Sequence of chain 1.A:
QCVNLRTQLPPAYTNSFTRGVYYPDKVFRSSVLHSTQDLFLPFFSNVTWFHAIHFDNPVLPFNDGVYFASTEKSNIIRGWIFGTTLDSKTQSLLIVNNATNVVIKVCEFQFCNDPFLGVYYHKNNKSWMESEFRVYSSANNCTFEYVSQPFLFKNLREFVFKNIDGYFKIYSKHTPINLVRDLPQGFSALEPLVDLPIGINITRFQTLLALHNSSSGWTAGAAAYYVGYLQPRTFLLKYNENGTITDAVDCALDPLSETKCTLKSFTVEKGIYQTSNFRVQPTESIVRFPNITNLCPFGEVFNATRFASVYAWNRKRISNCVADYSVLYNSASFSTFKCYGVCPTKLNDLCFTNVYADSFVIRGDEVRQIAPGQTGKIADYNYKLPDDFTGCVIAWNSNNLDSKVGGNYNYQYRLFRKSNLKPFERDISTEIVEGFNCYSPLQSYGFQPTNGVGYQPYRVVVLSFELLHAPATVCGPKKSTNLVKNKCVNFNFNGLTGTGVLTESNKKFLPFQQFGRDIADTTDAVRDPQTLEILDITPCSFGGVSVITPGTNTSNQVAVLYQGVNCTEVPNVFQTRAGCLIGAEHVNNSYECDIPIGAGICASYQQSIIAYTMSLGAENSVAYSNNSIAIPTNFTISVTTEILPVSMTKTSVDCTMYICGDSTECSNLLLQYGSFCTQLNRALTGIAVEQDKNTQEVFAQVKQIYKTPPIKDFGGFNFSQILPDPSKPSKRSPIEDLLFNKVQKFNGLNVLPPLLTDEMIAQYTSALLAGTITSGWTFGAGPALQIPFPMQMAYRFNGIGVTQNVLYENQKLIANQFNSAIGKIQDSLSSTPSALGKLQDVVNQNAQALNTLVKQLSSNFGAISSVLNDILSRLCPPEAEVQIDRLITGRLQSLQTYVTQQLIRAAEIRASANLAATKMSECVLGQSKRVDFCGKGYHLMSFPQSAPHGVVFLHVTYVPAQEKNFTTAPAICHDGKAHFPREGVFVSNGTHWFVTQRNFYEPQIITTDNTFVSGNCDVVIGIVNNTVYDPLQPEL

A protein and the small-molecule ligand that binds it are described below.
Small molecule (SMILES): CC(=O)N[C@@H]1[C@@H](O)[C@H](O)[C@@H](CO)O[C@H]1O

Binding-site contacts:
Ligand atom O7 contacts residue ASN275 of chain 1.A at 3.6 Å.
Ligand atom C2 contacts residue ASN275 of chain 1.A at 2.5 Å.
Ligand atom N2 contacts residue GLU274 of chain 1.A at 4.4 Å.
Ligand atom O7 contacts residue ASN273 of chain 1.A at 3.8 Å.
Ligand atom C8 contacts residue ASN273 of chain 1.A at 4.2 Å.
Ligand atom C3 contacts residue ASN275 of chain 1.A at 3.8 Å.
Ligand atom C8 contacts residue GLU274 of chain 1.A at 4.0 Å.
Ligand atom C1 contacts residue ASN275 of chain 1.A at 1.5 Å.
Ligand atom O5 contacts residue ASN275 of chain 1.A at 2.4 Å (h-bond).
Ligand atom C7 contacts residue ASN275 of chain 1.A at 3.5 Å.
Ligand atom C5 contacts residue ASN275 of chain 1.A at 3.7 Å.
Ligand atom C4 contacts residue ASN275 of chain 1.A at 4.3 Å.
Ligand atom O6 contacts residue ASN275 of chain 1.A at 4.5 Å.
Ligand atom C7 contacts residue ASN273 of chain 1.A at 4.2 Å.
Ligand atom N2 contacts residue ASN275 of chain 1.A at 2.9 Å (h-bond).